Sequence of chain 1.E:
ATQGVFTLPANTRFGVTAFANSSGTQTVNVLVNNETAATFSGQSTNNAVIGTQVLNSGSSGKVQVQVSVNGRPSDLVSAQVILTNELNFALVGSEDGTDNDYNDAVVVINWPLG

Binding-site contacts:
Ligand atom N contacts residue SER23 of chain 1.E at 3.8 Å.
Ligand atom CE contacts residue ASP101 of chain 1.E at 3.6 Å.
Ligand atom C contacts residue SER23 of chain 1.E at 3.4 Å.
Ligand atom CA contacts residue SER23 of chain 1.E at 4.2 Å.
Ligand atom N contacts residue ZDC1 of chain 1.S at 1.3 Å.
Ligand atom C contacts residue SER23 of chain 1.E at 3.8 Å.
Ligand atom CD contacts residue THR45 of chain 1.E at 3.6 Å.
Ligand atom NZ contacts residue ASP99 of chain 1.E at 4.5 Å.
Ligand atom CE contacts residue ZDC1 of chain 1.S at 4.2 Å.
Ligand atom O contacts residue SER23 of chain 1.E at 4.3 Å.
Ligand atom CD contacts residue ZDC1 of chain 1.S at 3.4 Å.
Ligand atom C contacts residue ZDC1 of chain 1.S at 3.4 Å.
Ligand atom O contacts residue ZDC1 of chain 1.S at 3.3 Å.
Ligand atom NZ contacts residue THR45 of chain 1.E at 3.8 Å.
Ligand atom N contacts residue SER23 of chain 1.E at 3.9 Å.
Ligand atom CA contacts residue SER23 of chain 1.E at 4.0 Å.
Ligand atom C contacts residue ZDC1 of chain 1.S at 3.8 Å.
Ligand atom CA contacts residue ZDC1 of chain 1.S at 2.4 Å.
Ligand atom CB contacts residue ZDC1 of chain 1.S at 3.5 Å.
Ligand atom CE contacts residue ASP99 of chain 1.E at 4.0 Å.
Ligand atom O contacts residue SER23 of chain 1.E at 2.9 Å (h-bond).
Ligand atom O contacts residue ZDC1 of chain 1.S at 4.2 Å.
Ligand atom CG contacts residue ZDC1 of chain 1.S at 4.1 Å.
Ligand atom CE contacts residue THR45 of chain 1.E at 3.9 Å.
Ligand atom N contacts residue ZDC1 of chain 1.S at 3.9 Å.
Ligand atom NZ contacts residue ASP101 of chain 1.E at 2.9 Å (salt-bridge).
Ligand atom NZ contacts residue ASN103 of chain 1.E at 4.1 Å.

This small molecule binds to this protein.
Small molecule (SMILES): C[C@H](C=O)NC(=O)[C@@H](C)NC(=O)[C@@H](CCCCN)NC(=O)[C@@H](CCCCN)NC(=O)[C@@H](Cc1ccc(O)cc1)NC(=O)[C@H](N)CCCCN